Sequence of chain 1.G:
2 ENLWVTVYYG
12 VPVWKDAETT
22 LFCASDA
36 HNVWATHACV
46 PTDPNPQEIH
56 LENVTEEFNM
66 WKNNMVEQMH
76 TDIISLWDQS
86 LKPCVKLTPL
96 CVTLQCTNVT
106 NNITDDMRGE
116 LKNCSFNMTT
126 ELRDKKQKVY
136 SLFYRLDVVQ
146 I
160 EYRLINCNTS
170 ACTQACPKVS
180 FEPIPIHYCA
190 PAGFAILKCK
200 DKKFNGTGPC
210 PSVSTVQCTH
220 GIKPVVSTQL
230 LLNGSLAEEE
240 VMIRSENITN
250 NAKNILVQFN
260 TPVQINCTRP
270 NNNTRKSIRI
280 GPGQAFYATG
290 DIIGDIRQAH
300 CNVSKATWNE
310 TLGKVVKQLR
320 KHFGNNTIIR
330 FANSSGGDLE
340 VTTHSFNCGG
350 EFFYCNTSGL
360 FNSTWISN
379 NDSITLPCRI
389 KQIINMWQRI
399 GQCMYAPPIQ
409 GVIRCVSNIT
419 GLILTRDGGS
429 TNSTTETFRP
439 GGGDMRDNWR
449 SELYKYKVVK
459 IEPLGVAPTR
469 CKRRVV

Binding-site contacts:
Ligand atom C8 contacts residue ASN122 of chain 1.G at 3.6 Å.
Ligand atom C5 contacts residue ASN122 of chain 1.G at 3.7 Å.
Ligand atom C8 contacts residue THR98 of chain 1.G at 3.7 Å.
Ligand atom C3 contacts residue ASN122 of chain 1.G at 3.8 Å.
Ligand atom O5 contacts residue ASN122 of chain 1.G at 2.4 Å (h-bond).
Ligand atom C1 contacts residue ASN122 of chain 1.G at 1.4 Å.
Ligand atom C7 contacts residue ASN122 of chain 1.G at 3.2 Å.
Ligand atom C4 contacts residue ASN122 of chain 1.G at 4.2 Å.
Ligand atom O7 contacts residue THR98 of chain 1.G at 4.4 Å.
Ligand atom N2 contacts residue ASN122 of chain 1.G at 2.8 Å (h-bond).
Ligand atom O7 contacts residue ASN122 of chain 1.G at 3.4 Å (h-bond).
Ligand atom C2 contacts residue ASN122 of chain 1.G at 2.5 Å.
Ligand atom C8 contacts residue GLN100 of chain 1.G at 4.3 Å.

This protein binds this small molecule.
Small molecule (SMILES): CC(=O)N[C@@H]1[C@@H](O)[C@H](O)[C@@H](CO)O[C@H]1O